Binding-site contacts:
Ligand atom O1B contacts residue ALA406 of chain 1.S at 4.0 Å.
Ligand atom C4 contacts residue SER412 of chain 1.S at 3.0 Å.
Ligand atom C1 contacts residue SER412 of chain 1.S at 2.4 Å.
Ligand atom O8 contacts residue GLN407 of chain 1.S at 3.4 Å (h-bond).
Ligand atom O4 contacts residue GLY414 of chain 1.S at 4.2 Å.
Ligand atom O1A contacts residue GLY408 of chain 1.S at 4.4 Å.
Ligand atom C3 contacts residue SER412 of chain 1.S at 2.1 Å.
Ligand atom O6 contacts residue GLN407 of chain 1.S at 3.5 Å (h-bond).
Ligand atom N5 contacts residue SER412 of chain 1.S at 4.5 Å.
Ligand atom O1B contacts residue GLY408 of chain 1.S at 3.2 Å (h-bond).
Ligand atom C6 contacts residue GLY414 of chain 1.S at 4.3 Å.
Ligand atom C2 contacts residue SER409 of chain 1.S at 4.4 Å.
Ligand atom C5 contacts residue SER412 of chain 1.S at 3.7 Å.
Ligand atom O1B contacts residue GLN407 of chain 1.S at 2.8 Å (h-bond).
Ligand atom O1A contacts residue SER412 of chain 1.S at 3.1 Å (h-bond).
Ligand atom C1 contacts residue GLY408 of chain 1.S at 4.4 Å.
Ligand atom C4 contacts residue SER415 of chain 1.S at 3.7 Å.
Ligand atom O1B contacts residue SER412 of chain 1.S at 3.1 Å.
Ligand atom C2 contacts residue SER412 of chain 1.S at 1.4 Å.
Ligand atom C5 contacts residue GLY414 of chain 1.S at 4.3 Å.
Ligand atom C1 contacts residue GLN407 of chain 1.S at 3.5 Å.
Ligand atom O4 contacts residue SER415 of chain 1.S at 4.1 Å.
Ligand atom C3 contacts residue SER415 of chain 1.S at 3.9 Å.
Ligand atom C6 contacts residue GLN407 of chain 1.S at 4.3 Å.
Ligand atom O1A contacts residue SER409 of chain 1.S at 2.8 Å (h-bond).
Ligand atom O1A contacts residue GLY410 of chain 1.S at 4.2 Å.
Ligand atom C2 contacts residue GLN407 of chain 1.S at 4.2 Å.
Ligand atom O8 contacts residue SER412 of chain 1.S at 3.8 Å.
Ligand atom C7 contacts residue GLN407 of chain 1.S at 3.6 Å.
Ligand atom C4 contacts residue GLY414 of chain 1.S at 3.7 Å.
Ligand atom O6 contacts residue SER412 of chain 1.S at 2.6 Å (h-bond).
Ligand atom C8 contacts residue GLN407 of chain 1.S at 3.7 Å.
Ligand atom O4 contacts residue SER412 of chain 1.S at 4.2 Å.
Ligand atom C9 contacts residue GLN407 of chain 1.S at 3.5 Å.
Ligand atom C1 contacts residue SER409 of chain 1.S at 3.1 Å.
Ligand atom C6 contacts residue SER412 of chain 1.S at 3.2 Å.
Ligand atom O1A contacts residue GLN407 of chain 1.S at 4.3 Å.
Ligand atom O1B contacts residue SER409 of chain 1.S at 3.0 Å (h-bond).

This small molecule binds to this protein.
Small molecule (SMILES): C[C@H](O)[C@H](N)[C@@H]1O[C@](O)(C(=O)O)C[C@H](O)[C@@H]1N

Sequence of chain 1.S:
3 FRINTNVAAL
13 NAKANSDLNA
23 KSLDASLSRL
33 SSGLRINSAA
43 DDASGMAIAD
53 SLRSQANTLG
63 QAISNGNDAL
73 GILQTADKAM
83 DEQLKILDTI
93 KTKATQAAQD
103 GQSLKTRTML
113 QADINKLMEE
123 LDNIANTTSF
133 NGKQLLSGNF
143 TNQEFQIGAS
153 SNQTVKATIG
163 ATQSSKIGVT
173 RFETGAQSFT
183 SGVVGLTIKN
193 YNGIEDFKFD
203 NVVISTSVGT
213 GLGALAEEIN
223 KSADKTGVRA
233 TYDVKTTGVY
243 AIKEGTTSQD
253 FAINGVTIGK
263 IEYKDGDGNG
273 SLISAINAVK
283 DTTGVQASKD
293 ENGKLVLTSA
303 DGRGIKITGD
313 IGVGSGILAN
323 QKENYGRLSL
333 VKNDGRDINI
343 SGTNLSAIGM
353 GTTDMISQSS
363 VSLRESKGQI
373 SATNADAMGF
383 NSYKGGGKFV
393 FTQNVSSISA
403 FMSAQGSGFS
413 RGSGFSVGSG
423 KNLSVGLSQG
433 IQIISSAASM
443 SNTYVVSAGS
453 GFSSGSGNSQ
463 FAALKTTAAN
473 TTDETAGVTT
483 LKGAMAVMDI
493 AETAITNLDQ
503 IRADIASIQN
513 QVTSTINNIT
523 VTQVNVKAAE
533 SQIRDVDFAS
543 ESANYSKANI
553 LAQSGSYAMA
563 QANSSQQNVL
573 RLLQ